This small molecule binds to this protein.
Small molecule (SMILES): CCCCCCCO[C@@H]1O[C@H](CO)[C@@H](O)[C@H](O)[C@H]1O

Binding-site contacts:
Ligand atom C13 contacts residue LEU117 of chain 1.A at 3.4 Å (hydrophobic).
Ligand atom C4 contacts residue GLU270 of chain 1.A at 4.1 Å.
Ligand atom O3 contacts residue GLU270 of chain 1.A at 4.2 Å.
Ligand atom C12 contacts residue VAL92 of chain 1.A at 3.2 Å (hydrophobic).
Ligand atom O1 contacts residue LYS118 of chain 1.A at 4.2 Å.
Ligand atom C12 contacts residue THR96 of chain 1.A at 4.2 Å.
Ligand atom O3 contacts residue ASP274 of chain 1.A at 4.3 Å.
Ligand atom C10 contacts residue ILE271 of chain 1.A at 4.3 Å (hydrophobic).
Ligand atom C7 contacts residue GLU270 of chain 1.A at 4.5 Å.
Ligand atom C9 contacts residue VAL114 of chain 1.A at 3.9 Å (hydrophobic).
Ligand atom O5 contacts residue GLU270 of chain 1.A at 4.1 Å.
Ligand atom C3 contacts residue LYS273 of chain 1.A at 4.0 Å.
Ligand atom O3 contacts residue LYS273 of chain 1.A at 3.1 Å (salt-bridge).
Ligand atom C2 contacts residue LYS118 of chain 1.A at 4.2 Å.
Ligand atom C8 contacts residue GLU270 of chain 1.A at 4.4 Å.
Ligand atom C8 contacts residue ILE271 of chain 1.A at 4.2 Å (hydrophobic).
Ligand atom O2 contacts residue ASP274 of chain 1.A at 3.7 Å.
Ligand atom C1 contacts residue GLU270 of chain 1.A at 4.0 Å.
Ligand atom C8 contacts residue LYS118 of chain 1.A at 4.4 Å.
Ligand atom C2 contacts residue GLU270 of chain 1.A at 3.3 Å.
Ligand atom O1 contacts residue GLU270 of chain 1.A at 3.4 Å (salt-bridge).
Ligand atom C7 contacts residue LYS118 of chain 1.A at 4.3 Å.
Ligand atom C2 contacts residue LYS273 of chain 1.A at 3.8 Å.
Ligand atom C3 contacts residue GLU270 of chain 1.A at 4.1 Å.
Ligand atom O2 contacts residue GLU270 of chain 1.A at 2.9 Å (salt-bridge).
Ligand atom C9 contacts residue LYS118 of chain 1.A at 4.4 Å.
Ligand atom O5 contacts residue VAL114 of chain 1.A at 4.5 Å.
Ligand atom C1 contacts residue LYS118 of chain 1.A at 4.4 Å.
Ligand atom C13 contacts residue THR96 of chain 1.A at 2.9 Å.
Ligand atom C10 contacts residue LEU267 of chain 1.A at 3.8 Å (hydrophobic).
Ligand atom C7 contacts residue VAL114 of chain 1.A at 3.8 Å (hydrophobic).
Ligand atom O2 contacts residue LYS273 of chain 1.A at 3.6 Å.
Ligand atom O2 contacts residue LYS118 of chain 1.A at 3.0 Å (salt-bridge).
Ligand atom O6 contacts residue VAL114 of chain 1.A at 4.3 Å.
Ligand atom C13 contacts residue VAL92 of chain 1.A at 3.7 Å (hydrophobic).
Ligand atom C11 contacts residue LEU117 of chain 1.A at 4.2 Å (hydrophobic).
Ligand atom C12 contacts residue LEU117 of chain 1.A at 4.2 Å (hydrophobic).

Sequence of chain 1.A:
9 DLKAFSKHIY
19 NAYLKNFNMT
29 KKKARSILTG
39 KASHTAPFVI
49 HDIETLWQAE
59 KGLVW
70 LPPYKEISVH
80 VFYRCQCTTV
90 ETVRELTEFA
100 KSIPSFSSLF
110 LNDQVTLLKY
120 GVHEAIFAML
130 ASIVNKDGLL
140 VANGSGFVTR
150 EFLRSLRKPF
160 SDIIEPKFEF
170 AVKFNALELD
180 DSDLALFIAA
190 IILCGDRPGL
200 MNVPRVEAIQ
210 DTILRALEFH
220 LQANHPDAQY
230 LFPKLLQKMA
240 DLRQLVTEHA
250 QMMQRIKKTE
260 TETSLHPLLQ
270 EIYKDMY